The small molecule below binds the protein below.
Small molecule (SMILES): CC(C)C[C@H](NC(=O)[C@H](CO)NC(=O)[C@H](C)NC(=O)C[C@@H]1CCCN1C(=O)[C@H](CO)NC(=O)[C@H](COP(=O)(O)O)NC(=O)[C@H](CC1=CNCN1)NC(=O)[C@H](C)N)C(=O)N[C@@H](CCC(N)=O)C(=O)O

Binding-site contacts:
Ligand atom O contacts residue ASN231 of chain 2.A at 2.9 Å (h-bond).
Ligand atom O3P contacts residue LYS54 of chain 2.A at 3.3 Å.
Ligand atom CG contacts residue ASN231 of chain 2.A at 3.6 Å.
Ligand atom CA contacts residue LEU179 of chain 2.A at 3.7 Å (hydrophobic).
Ligand atom CA contacts residue ASN231 of chain 2.A at 3.7 Å.
Ligand atom CD2 contacts residue ASP230 of chain 2.A at 3.6 Å.
Ligand atom CB contacts residue GLU187 of chain 2.A at 3.4 Å.
Ligand atom CG contacts residue GLU19 of chain 2.A at 3.0 Å.
Ligand atom O3P contacts residue TYR135 of chain 2.A at 2.6 Å (h-bond).
Ligand atom O2P contacts residue ARG61 of chain 2.A at 2.9 Å (salt-bridge).
Ligand atom O3P contacts residue ARG134 of chain 2.A at 2.8 Å (salt-bridge).
Ligand atom CA contacts residue ASN180 of chain 2.A at 3.4 Å.
Ligand atom C contacts residue ASN231 of chain 2.A at 3.7 Å.
Ligand atom CB contacts residue TRP235 of chain 2.A at 3.7 Å (hydrophobic).
Ligand atom O contacts residue VAL183 of chain 2.A at 3.4 Å.
Ligand atom CB contacts residue GLU19 of chain 2.A at 2.8 Å.
Ligand atom O1P contacts residue ARG134 of chain 2.A at 2.8 Å (salt-bridge).
Ligand atom C contacts residue LEU179 of chain 2.A at 3.5 Å (hydrophobic).
Ligand atom OG contacts residue GLU19 of chain 2.A at 2.4 Å (salt-bridge).
Ligand atom N contacts residue ASN180 of chain 2.A at 2.8 Å (h-bond).
Ligand atom CB contacts residue ASN180 of chain 2.A at 3.5 Å.
Ligand atom OG contacts residue LYS127 of chain 2.A at 3.1 Å (salt-bridge).
Ligand atom CA contacts residue ASN231 of chain 2.A at 3.6 Å.
Ligand atom C contacts residue ASN180 of chain 2.A at 3.5 Å.
Ligand atom CD2 contacts residue ASN231 of chain 2.A at 3.2 Å.
Ligand atom CB contacts residue ASN180 of chain 2.A at 3.3 Å.
Ligand atom N contacts residue ASN231 of chain 2.A at 2.8 Å (h-bond).
Ligand atom C07 contacts residue ILE224 of chain 2.A at 3.6 Å (hydrophobic).
Ligand atom N contacts residue LEU179 of chain 2.A at 3.5 Å.
Ligand atom N contacts residue GLU187 of chain 2.A at 3.2 Å (salt-bridge).
Ligand atom CB contacts residue GLU19 of chain 2.A at 3.1 Å.
Ligand atom O2P contacts residue LYS54 of chain 2.A at 2.6 Å (salt-bridge).
Ligand atom OG contacts residue ASN180 of chain 2.A at 3.3 Å (h-bond).
Ligand atom CD contacts residue GLU44 of chain 2.A at 3.4 Å.
Ligand atom O1P contacts residue ARG61 of chain 2.A at 2.9 Å (salt-bridge).
Ligand atom OE1 contacts residue GLU44 of chain 2.A at 3.6 Å (salt-bridge).
Ligand atom O contacts residue LEU179 of chain 2.A at 3.6 Å.
Ligand atom CB contacts residue ASN231 of chain 2.A at 3.5 Å.
Ligand atom P contacts residue LYS54 of chain 2.A at 3.7 Å.
Ligand atom NE2 contacts residue GLU44 of chain 2.A at 2.5 Å (salt-bridge).

Sequence of chain 2.A:
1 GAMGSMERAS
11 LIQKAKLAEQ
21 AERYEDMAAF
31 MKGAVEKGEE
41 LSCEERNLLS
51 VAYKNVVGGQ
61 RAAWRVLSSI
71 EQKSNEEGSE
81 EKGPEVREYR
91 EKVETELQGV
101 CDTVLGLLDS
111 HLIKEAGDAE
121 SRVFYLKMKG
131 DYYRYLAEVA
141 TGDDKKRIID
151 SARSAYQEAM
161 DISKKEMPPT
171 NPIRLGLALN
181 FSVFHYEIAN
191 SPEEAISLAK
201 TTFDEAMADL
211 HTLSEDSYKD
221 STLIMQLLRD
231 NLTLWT